Sequence of chain 2.N:
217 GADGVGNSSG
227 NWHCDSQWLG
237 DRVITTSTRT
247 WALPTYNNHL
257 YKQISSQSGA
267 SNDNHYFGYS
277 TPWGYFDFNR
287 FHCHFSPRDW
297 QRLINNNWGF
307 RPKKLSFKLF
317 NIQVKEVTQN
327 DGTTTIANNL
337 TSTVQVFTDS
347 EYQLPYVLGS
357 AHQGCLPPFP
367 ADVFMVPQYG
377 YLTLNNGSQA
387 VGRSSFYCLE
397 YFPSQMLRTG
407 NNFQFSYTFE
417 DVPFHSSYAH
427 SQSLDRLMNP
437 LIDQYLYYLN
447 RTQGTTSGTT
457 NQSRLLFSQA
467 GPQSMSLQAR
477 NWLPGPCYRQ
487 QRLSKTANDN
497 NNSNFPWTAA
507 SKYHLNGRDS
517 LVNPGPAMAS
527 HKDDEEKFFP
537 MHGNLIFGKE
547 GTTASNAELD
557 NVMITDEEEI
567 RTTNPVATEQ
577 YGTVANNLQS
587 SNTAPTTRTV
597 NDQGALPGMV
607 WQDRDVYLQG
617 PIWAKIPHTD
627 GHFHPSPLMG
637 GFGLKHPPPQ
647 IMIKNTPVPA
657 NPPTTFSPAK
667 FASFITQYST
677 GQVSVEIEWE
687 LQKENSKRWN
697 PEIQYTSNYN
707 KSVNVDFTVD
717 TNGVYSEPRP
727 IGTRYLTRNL

Sequence of chain 3.O:
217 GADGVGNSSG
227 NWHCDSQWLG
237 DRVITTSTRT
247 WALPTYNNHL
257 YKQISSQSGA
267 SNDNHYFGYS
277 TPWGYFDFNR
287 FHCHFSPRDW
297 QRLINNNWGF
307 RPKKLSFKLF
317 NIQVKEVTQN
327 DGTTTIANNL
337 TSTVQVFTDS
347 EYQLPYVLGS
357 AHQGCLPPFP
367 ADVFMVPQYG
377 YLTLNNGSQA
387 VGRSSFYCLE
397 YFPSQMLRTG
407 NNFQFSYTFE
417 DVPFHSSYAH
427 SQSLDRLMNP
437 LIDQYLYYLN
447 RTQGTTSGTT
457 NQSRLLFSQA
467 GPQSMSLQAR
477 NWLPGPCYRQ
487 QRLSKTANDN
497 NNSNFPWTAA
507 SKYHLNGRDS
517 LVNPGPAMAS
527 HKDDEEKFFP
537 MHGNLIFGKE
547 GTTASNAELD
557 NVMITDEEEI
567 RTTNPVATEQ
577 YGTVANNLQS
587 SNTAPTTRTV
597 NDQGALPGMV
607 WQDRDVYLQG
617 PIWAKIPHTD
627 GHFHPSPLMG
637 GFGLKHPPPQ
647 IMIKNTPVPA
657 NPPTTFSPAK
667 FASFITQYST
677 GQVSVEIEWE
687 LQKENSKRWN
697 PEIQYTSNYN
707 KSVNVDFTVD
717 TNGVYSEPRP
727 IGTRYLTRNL

Binding-site contacts:
Ligand atom C6 contacts residue GLY639 of chain 2.N at 3.8 Å.
Ligand atom C5 contacts residue PRO631 of chain 2.N at 4.1 Å (hydrophobic).
Ligand atom N7 contacts residue HIS630 of chain 2.N at 3.6 Å.
Ligand atom O2P contacts residue PRO631 of chain 2.N at 3.8 Å.
Ligand atom C6 contacts residue PRO631 of chain 2.N at 3.6 Å (hydrophobic).
Ligand atom C8 contacts residue HIS630 of chain 2.N at 3.1 Å.
Ligand atom O4' contacts residue HIS630 of chain 2.N at 4.2 Å.
Ligand atom N7 contacts residue ASP609 of chain 2.N at 4.1 Å.
Ligand atom N1 contacts residue VAL418 of chain 2.N at 3.8 Å.
Ligand atom N6 contacts residue GLY637 of chain 2.N at 4.0 Å.
Ligand atom N6 contacts residue SER632 of chain 2.N at 4.0 Å.
Ligand atom C6 contacts residue VAL418 of chain 2.N at 4.0 Å (hydrophobic).
Ligand atom O5' contacts residue PRO631 of chain 2.N at 4.0 Å.
Ligand atom N6 contacts residue GLY639 of chain 2.N at 2.9 Å (h-bond).
Ligand atom N1 contacts residue PRO419 of chain 2.N at 4.2 Å.
Ligand atom O2P contacts residue PHE629 of chain 2.N at 3.4 Å (h-bond).
Ligand atom C2' contacts residue PRO419 of chain 2.N at 4.0 Å (hydrophobic).
Ligand atom N6 contacts residue PHE638 of chain 2.N at 3.8 Å.
Ligand atom N3 contacts residue PRO419 of chain 2.N at 4.2 Å.
Ligand atom N9 contacts residue HIS630 of chain 2.N at 3.8 Å.
Ligand atom N6 contacts residue PRO633 of chain 2.N at 4.2 Å.
Ligand atom C8 contacts residue ASP609 of chain 2.N at 4.4 Å.
Ligand atom P contacts residue PHE629 of chain 2.N at 4.4 Å.
Ligand atom C6 contacts residue PRO419 of chain 2.N at 4.3 Å (hydrophobic).
Ligand atom N1 contacts residue GLY639 of chain 2.N at 3.1 Å (h-bond).
Ligand atom O4' contacts residue PRO631 of chain 2.N at 4.1 Å.
Ligand atom N9 contacts residue PRO419 of chain 2.N at 4.2 Å.
Ligand atom N6 contacts residue PRO631 of chain 2.N at 3.8 Å.
Ligand atom C4 contacts residue PRO419 of chain 2.N at 4.0 Å (hydrophobic).
Ligand atom O2P contacts residue HIS628 of chain 2.N at 3.8 Å.
Ligand atom C2 contacts residue GLY639 of chain 2.N at 3.9 Å.
Ligand atom N6 contacts residue VAL418 of chain 2.N at 3.8 Å.
Ligand atom O5' contacts residue PHE629 of chain 2.N at 3.9 Å.
Ligand atom C1' contacts residue HIS630 of chain 2.N at 3.8 Å.
Ligand atom C2 contacts residue PRO631 of chain 2.N at 4.3 Å (hydrophobic).
Ligand atom C5 contacts residue PRO419 of chain 2.N at 4.2 Å (hydrophobic).
Ligand atom N7 contacts residue SER632 of chain 2.N at 3.8 Å.
Ligand atom N1 contacts residue PRO631 of chain 2.N at 3.8 Å.
Ligand atom C2 contacts residue PRO419 of chain 2.N at 4.2 Å (hydrophobic).
Ligand atom C5 contacts residue SER632 of chain 2.N at 4.4 Å.

The protein below binds the small molecule below.
Small molecule (SMILES): Nc1ncnc2c1ncn2[C@H]1C[C@H](O)[C@@H](COP(=O)(O)O)O1